This small molecule binds to this protein.
Small molecule (SMILES): C[C@@]1(c2ccc(Oc3ccccc3)cc2)OC(=O)N(Nc2ccccc2)C1=O

Sequence of chain 1.D:
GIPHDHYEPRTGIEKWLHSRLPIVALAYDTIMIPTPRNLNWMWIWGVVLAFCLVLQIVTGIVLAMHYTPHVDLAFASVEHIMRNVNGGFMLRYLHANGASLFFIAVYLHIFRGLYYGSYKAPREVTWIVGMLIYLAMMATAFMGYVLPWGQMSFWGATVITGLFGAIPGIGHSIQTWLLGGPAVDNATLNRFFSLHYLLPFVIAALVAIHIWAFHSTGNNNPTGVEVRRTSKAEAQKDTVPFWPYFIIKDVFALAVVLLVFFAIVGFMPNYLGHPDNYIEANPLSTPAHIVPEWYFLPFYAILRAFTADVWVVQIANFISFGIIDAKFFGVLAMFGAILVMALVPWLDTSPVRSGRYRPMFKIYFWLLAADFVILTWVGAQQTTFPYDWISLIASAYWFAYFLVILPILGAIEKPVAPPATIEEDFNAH

Binding-site contacts:
Ligand atom C23 contacts residue ILE162 of chain 1.D at 3.6 Å (hydrophobic).
Ligand atom O3 contacts residue GLY158 of chain 1.D at 3.6 Å.
Ligand atom C20 contacts residue PHE298 of chain 1.D at 3.5 Å (hydrophobic).
Ligand atom O6 contacts residue PRO294 of chain 1.D at 3.2 Å.
Ligand atom C12 contacts residue ILE162 of chain 1.D at 3.7 Å (hydrophobic).
Ligand atom O3 contacts residue TYR147 of chain 1.D at 3.8 Å.
Ligand atom N1 contacts residue PRO294 of chain 1.D at 3.7 Å.
Ligand atom C3 contacts residue TYR147 of chain 1.D at 3.5 Å (hydrophobic).
Ligand atom C10 contacts residue PHE144 of chain 1.D at 3.7 Å (hydrophobic).
Ligand atom C26 contacts residue MET154 of chain 1.D at 3.4 Å (hydrophobic).
Ligand atom C23 contacts residue GLY158 of chain 1.D at 3.8 Å.
Ligand atom C24 contacts residue PRO294 of chain 1.D at 3.8 Å (hydrophobic).
Ligand atom O14 contacts residue PHE298 of chain 1.D at 3.3 Å.
Ligand atom C25 contacts residue PRO294 of chain 1.D at 3.6 Å (hydrophobic).
Ligand atom O4 contacts residue TYR147 of chain 1.D at 3.7 Å.
Ligand atom O6 contacts residue GLU295 of chain 1.D at 2.6 Å (salt-bridge).
Ligand atom C22 contacts residue GLY158 of chain 1.D at 3.6 Å.
Ligand atom N2 contacts residue TYR147 of chain 1.D at 3.8 Å.
Ligand atom C7 contacts residue TYR297 of chain 1.D at 3.8 Å (hydrophobic).
Ligand atom C17 contacts residue PHE144 of chain 1.D at 3.9 Å (hydrophobic).
Ligand atom C9 contacts residue PHE144 of chain 1.D at 3.6 Å (hydrophobic).
Ligand atom C18 contacts residue PHE166 of chain 1.D at 3.8 Å (hydrophobic).
Ligand atom C7 contacts residue GLU295 of chain 1.D at 3.5 Å.
Ligand atom C8 contacts residue PHE144 of chain 1.D at 3.8 Å (hydrophobic).
Ligand atom O4 contacts residue PHE144 of chain 1.D at 3.6 Å.
Ligand atom C21 contacts residue PRO294 of chain 1.D at 3.7 Å (hydrophobic).
Ligand atom C10 contacts residue MET140 of chain 1.D at 3.4 Å (hydrophobic).
Ligand atom C21 contacts residue GLY158 of chain 1.D at 3.7 Å.
Ligand atom C22 contacts residue ILE162 of chain 1.D at 3.7 Å (hydrophobic).
Ligand atom C24 contacts residue VAL161 of chain 1.D at 3.7 Å (hydrophobic).
Ligand atom C11 contacts residue PHE298 of chain 1.D at 3.4 Å (hydrophobic).
Ligand atom C12 contacts residue PHE298 of chain 1.D at 3.5 Å (hydrophobic).
Ligand atom O14 contacts residue MET140 of chain 1.D at 3.6 Å.
Ligand atom O3 contacts residue PHE144 of chain 1.D at 3.7 Å.
Ligand atom C26 contacts residue PRO294 of chain 1.D at 3.3 Å (hydrophobic).
Ligand atom C25 contacts residue VAL293 of chain 1.D at 3.9 Å (hydrophobic).
Ligand atom C23 contacts residue VAL161 of chain 1.D at 3.8 Å (hydrophobic).
Ligand atom C18 contacts residue ILE162 of chain 1.D at 3.7 Å (hydrophobic).
Ligand atom C6 contacts residue GLU295 of chain 1.D at 3.7 Å.
Ligand atom C26 contacts residue VAL293 of chain 1.D at 3.5 Å (hydrophobic).